A protein and the small-molecule ligand that binds it are described below.
Small molecule (SMILES): Nc1cccnc1N

Binding-site contacts:
Ligand atom N7 contacts residue ASN108 of chain 1.A at 4.2 Å.
Ligand atom C2 contacts residue GLY74 of chain 1.A at 4.3 Å.
Ligand atom C2 contacts residue THR107 of chain 1.A at 4.0 Å.
Ligand atom N7 contacts residue THR107 of chain 1.A at 3.3 Å (h-bond).
Ligand atom C6 contacts residue GLY72 of chain 1.A at 4.2 Å.
Ligand atom N8 contacts residue GLN111 of chain 1.A at 4.4 Å.
Ligand atom C4 contacts residue GLN111 of chain 1.A at 3.6 Å.
Ligand atom C6 contacts residue ALA103 of chain 1.A at 4.2 Å (hydrophobic).
Ligand atom C2 contacts residue ASN102 of chain 1.A at 4.3 Å.
Ligand atom C3 contacts residue GLN111 of chain 1.A at 3.7 Å.
Ligand atom N8 contacts residue GLY74 of chain 1.A at 3.7 Å.
Ligand atom C6 contacts residue ASN102 of chain 1.A at 3.6 Å.
Ligand atom C5 contacts residue GLN111 of chain 1.A at 3.6 Å.
Ligand atom N1 contacts residue ALA101 of chain 1.A at 3.8 Å.
Ligand atom N7 contacts residue GLY74 of chain 1.A at 4.4 Å.
Ligand atom N8 contacts residue THR73 of chain 1.A at 4.0 Å.
Ligand atom C4 contacts residue THR73 of chain 1.A at 4.3 Å.
Ligand atom C4 contacts residue ALA103 of chain 1.A at 4.1 Å (hydrophobic).
Ligand atom C3 contacts residue GLY74 of chain 1.A at 4.0 Å.
Ligand atom C6 contacts residue ALA101 of chain 1.A at 4.3 Å (hydrophobic).
Ligand atom N1 contacts residue ASN102 of chain 1.A at 3.5 Å.
Ligand atom C5 contacts residue ASN102 of chain 1.A at 4.2 Å.
Ligand atom C6 contacts residue GLN111 of chain 1.A at 3.7 Å.
Ligand atom C5 contacts residue ALA103 of chain 1.A at 4.0 Å (hydrophobic).
Ligand atom C2 contacts residue GLN111 of chain 1.A at 3.9 Å.
Ligand atom C4 contacts residue GLY72 of chain 1.A at 3.6 Å.
Ligand atom N1 contacts residue ALA103 of chain 1.A at 4.3 Å.
Ligand atom N1 contacts residue GLN111 of chain 1.A at 3.8 Å.
Ligand atom C5 contacts residue GLY72 of chain 1.A at 3.3 Å.
Ligand atom N7 contacts residue GLY109 of chain 1.A at 3.6 Å (h-bond).

Sequence of chain 1.A:
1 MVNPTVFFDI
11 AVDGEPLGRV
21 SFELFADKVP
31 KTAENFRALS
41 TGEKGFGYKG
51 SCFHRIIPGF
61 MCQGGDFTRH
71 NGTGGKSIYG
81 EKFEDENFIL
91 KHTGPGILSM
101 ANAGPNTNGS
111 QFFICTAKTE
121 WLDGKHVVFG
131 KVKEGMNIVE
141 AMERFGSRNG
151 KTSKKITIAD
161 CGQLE